Sequence of chain 1.C:
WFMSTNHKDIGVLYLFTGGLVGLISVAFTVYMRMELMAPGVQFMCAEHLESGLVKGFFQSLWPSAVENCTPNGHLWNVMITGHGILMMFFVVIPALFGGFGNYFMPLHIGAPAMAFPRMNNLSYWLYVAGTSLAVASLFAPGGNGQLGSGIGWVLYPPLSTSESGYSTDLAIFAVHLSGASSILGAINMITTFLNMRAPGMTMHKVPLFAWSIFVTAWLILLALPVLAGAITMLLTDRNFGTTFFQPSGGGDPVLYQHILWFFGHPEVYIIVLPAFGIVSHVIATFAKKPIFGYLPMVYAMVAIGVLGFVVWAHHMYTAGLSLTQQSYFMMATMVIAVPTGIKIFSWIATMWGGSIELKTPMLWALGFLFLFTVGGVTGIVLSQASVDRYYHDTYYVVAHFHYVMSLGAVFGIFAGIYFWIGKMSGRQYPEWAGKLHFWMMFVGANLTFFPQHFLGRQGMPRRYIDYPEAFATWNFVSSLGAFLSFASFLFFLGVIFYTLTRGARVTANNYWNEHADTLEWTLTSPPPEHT

Binding-site contacts:
Ligand atom O16 contacts residue TRD1 of chain 1.IA at 3.8 Å.
Ligand atom C7 contacts residue GLN45 of chain 1.C at 4.1 Å.
Ligand atom C11 contacts residue SER67 of chain 1.C at 3.4 Å.
Ligand atom C19 contacts residue TRD1 of chain 1.IA at 3.6 Å.
Ligand atom O16 contacts residue PRO66 of chain 1.C at 4.1 Å.
Ligand atom C43 contacts residue PHE489 of chain 1.C at 3.6 Å (hydrophobic).
Ligand atom O49 contacts residue TRD1 of chain 1.IA at 3.4 Å.
Ligand atom O5 contacts residue PRO66 of chain 1.C at 4.0 Å.
Ligand atom C22 contacts residue MET37 of chain 1.C at 4.0 Å (hydrophobic).
Ligand atom C25 contacts residue TRD1 of chain 1.IA at 4.2 Å.
Ligand atom C34 contacts residue PHE486 of chain 1.C at 3.7 Å (hydrophobic).
Ligand atom C11 contacts residue GLN45 of chain 1.C at 3.8 Å.
Ligand atom O55 contacts residue TRD1 of chain 1.IA at 4.2 Å.
Ligand atom C8 contacts residue GLN45 of chain 1.C at 3.8 Å.
Ligand atom C1 contacts residue PRO66 of chain 1.C at 4.2 Å (hydrophobic).
Ligand atom O5 contacts residue MET40 of chain 1.C at 4.0 Å.
Ligand atom C57 contacts residue GLN45 of chain 1.C at 3.8 Å.
Ligand atom C28 contacts residue PHE486 of chain 1.C at 3.7 Å (hydrophobic).
Ligand atom C18 contacts residue MET40 of chain 1.C at 3.5 Å (hydrophobic).
Ligand atom O6 contacts residue SER67 of chain 1.C at 2.7 Å (h-bond).
Ligand atom O5 contacts residue PHE46 of chain 1.C at 4.1 Å.
Ligand atom O2 contacts residue GLN45 of chain 1.C at 2.8 Å (h-bond).
Ligand atom C28 contacts residue MET37 of chain 1.C at 3.8 Å (hydrophobic).
Ligand atom O6 contacts residue ALA68 of chain 1.C at 3.8 Å.
Ligand atom O6 contacts residue PRO66 of chain 1.C at 4.0 Å.
Ligand atom O6 contacts residue GLN45 of chain 1.C at 3.7 Å.
Ligand atom C1 contacts residue TRD1 of chain 1.IA at 3.7 Å.
Ligand atom C43 contacts residue PHE486 of chain 1.C at 3.4 Å (hydrophobic).
Ligand atom C11 contacts residue ALA68 of chain 1.C at 3.8 Å (hydrophobic).
Ligand atom C9 contacts residue GLN45 of chain 1.C at 3.8 Å.
Ligand atom C19 contacts residue MET40 of chain 1.C at 4.1 Å (hydrophobic).
Ligand atom C43 contacts residue ALA490 of chain 1.C at 4.1 Å (hydrophobic).
Ligand atom O61 contacts residue PHE46 of chain 1.C at 3.8 Å.
Ligand atom O61 contacts residue ALA41 of chain 1.C at 3.5 Å.
Ligand atom O61 contacts residue MET40 of chain 1.C at 4.0 Å.
Ligand atom O61 contacts residue GLN45 of chain 1.C at 3.6 Å.
Ligand atom C31 contacts residue TRD1 of chain 1.IA at 3.7 Å.
Ligand atom C22 contacts residue MET40 of chain 1.C at 3.7 Å (hydrophobic).
Ligand atom O61 contacts residue MET37 of chain 1.C at 4.2 Å.
Ligand atom O2 contacts residue VAL69 of chain 1.C at 3.7 Å.

This protein binds this small molecule.
Small molecule (SMILES): CCCCCCCCCCO[C@@H]1O[C@H](CO)[C@@H](O[C@H]2O[C@H](CO)[C@@H](O)[C@H](O)[C@H]2O)[C@H](O)[C@H]1O